Binding-site contacts:
Ligand atom O6 contacts residue THR221 of chain 3.D at 4.3 Å.
Ligand atom O7 contacts residue ASN219 of chain 3.D at 2.7 Å (h-bond).
Ligand atom C5 contacts residue THR221 of chain 3.D at 3.7 Å.
Ligand atom C8 contacts residue SER259 of chain 3.D at 3.4 Å.
Ligand atom C6 contacts residue THR221 of chain 3.D at 4.5 Å.
Ligand atom C2 contacts residue THR221 of chain 3.D at 4.3 Å.
Ligand atom C2 contacts residue ASN219 of chain 3.D at 2.4 Å.
Ligand atom O6 contacts residue PRO223 of chain 3.D at 3.9 Å.
Ligand atom N2 contacts residue THR221 of chain 3.D at 3.8 Å.
Ligand atom C8 contacts residue ILE262 of chain 3.D at 4.2 Å (hydrophobic).
Ligand atom C3 contacts residue THR221 of chain 3.D at 4.5 Å.
Ligand atom O5 contacts residue ASN219 of chain 3.D at 2.4 Å (h-bond).
Ligand atom C7 contacts residue ASN219 of chain 3.D at 3.0 Å.
Ligand atom C4 contacts residue ASN219 of chain 3.D at 4.2 Å.
Ligand atom N2 contacts residue ASN219 of chain 3.D at 2.9 Å (h-bond).
Ligand atom C1 contacts residue THR221 of chain 3.D at 3.9 Å.
Ligand atom O7 contacts residue HIS336 of chain 3.D at 3.8 Å.
Ligand atom O5 contacts residue THR221 of chain 3.D at 4.0 Å.
Ligand atom C5 contacts residue ASN219 of chain 3.D at 3.7 Å.
Ligand atom C8 contacts residue GLU260 of chain 3.D at 3.2 Å.
Ligand atom C3 contacts residue ASN219 of chain 3.D at 3.8 Å.
Ligand atom C1 contacts residue ASN219 of chain 3.D at 1.4 Å.
Ligand atom C8 contacts residue ASN219 of chain 3.D at 4.2 Å.

Sequence of chain 3.D:
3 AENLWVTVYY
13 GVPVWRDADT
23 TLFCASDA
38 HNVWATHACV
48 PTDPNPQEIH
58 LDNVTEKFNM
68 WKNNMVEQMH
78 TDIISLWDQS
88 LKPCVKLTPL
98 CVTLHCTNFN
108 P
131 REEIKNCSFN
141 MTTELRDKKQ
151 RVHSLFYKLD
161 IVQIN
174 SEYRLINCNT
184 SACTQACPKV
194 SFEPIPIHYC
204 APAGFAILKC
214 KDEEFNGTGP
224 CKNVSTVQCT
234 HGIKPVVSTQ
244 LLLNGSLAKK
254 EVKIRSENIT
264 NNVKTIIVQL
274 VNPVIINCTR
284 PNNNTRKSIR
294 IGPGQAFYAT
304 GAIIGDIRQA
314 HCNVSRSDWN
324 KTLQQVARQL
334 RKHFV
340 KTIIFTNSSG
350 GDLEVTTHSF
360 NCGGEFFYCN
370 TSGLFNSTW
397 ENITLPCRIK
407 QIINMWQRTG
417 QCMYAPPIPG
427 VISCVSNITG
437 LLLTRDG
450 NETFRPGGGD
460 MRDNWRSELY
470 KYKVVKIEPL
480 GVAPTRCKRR

A protein and the small-molecule ligand that binds it are described below.
Small molecule (SMILES): CC(=O)N[C@@H]1[C@@H](O)[C@H](O)[C@@H](CO)O[C@H]1O